The small molecule below binds the protein below.
Small molecule (SMILES): CC(C)CCC[C@@H](C)[C@H]1CC[C@H]2[C@@H]3CC=C4C[C@@H](OC(=O)CCC(=O)O)CC[C@]4(C)[C@H]3CC[C@]12C

Binding-site contacts:
Ligand atom CAI contacts residue PRO159 of chain 1.A at 4.0 Å (hydrophobic).
Ligand atom CAS contacts residue ILE325 of chain 1.A at 4.3 Å (hydrophobic).
Ligand atom CAP contacts residue VAL158 of chain 1.A at 3.8 Å (hydrophobic).
Ligand atom CBB contacts residue PHE329 of chain 1.A at 4.4 Å (hydrophobic).
Ligand atom CAE contacts residue PHE162 of chain 1.A at 3.4 Å (hydrophobic).
Ligand atom CAE contacts residue ILE325 of chain 1.A at 3.9 Å (hydrophobic).
Ligand atom CAC contacts residue PHE329 of chain 1.A at 3.4 Å (hydrophobic).
Ligand atom CAK contacts residue VAL158 of chain 1.A at 4.3 Å (hydrophobic).
Ligand atom CAE contacts residue LEU465 of chain 1.A at 3.9 Å (hydrophobic).
Ligand atom CAJ contacts residue PHE329 of chain 1.A at 3.8 Å (hydrophobic).
Ligand atom CAK contacts residue PRO159 of chain 1.A at 4.1 Å (hydrophobic).
Ligand atom CAD contacts residue PHE162 of chain 1.A at 4.1 Å (hydrophobic).
Ligand atom CBD contacts residue PHE162 of chain 1.A at 3.9 Å (hydrophobic).
Ligand atom CAB contacts residue LEU338 of chain 1.A at 4.0 Å (hydrophobic).
Ligand atom CAN contacts residue ILE472 of chain 1.A at 3.8 Å (hydrophobic).
Ligand atom CAK contacts residue PHE162 of chain 1.A at 4.4 Å (hydrophobic).
Ligand atom CAD contacts residue ILE325 of chain 1.A at 3.8 Å (hydrophobic).
Ligand atom CAB contacts residue SER469 of chain 1.A at 3.5 Å.
Ligand atom CAQ contacts residue VAL158 of chain 1.A at 3.7 Å (hydrophobic).
Ligand atom CAQ contacts residue PHE162 of chain 1.A at 4.5 Å (hydrophobic).

Sequence of chain 1.A:
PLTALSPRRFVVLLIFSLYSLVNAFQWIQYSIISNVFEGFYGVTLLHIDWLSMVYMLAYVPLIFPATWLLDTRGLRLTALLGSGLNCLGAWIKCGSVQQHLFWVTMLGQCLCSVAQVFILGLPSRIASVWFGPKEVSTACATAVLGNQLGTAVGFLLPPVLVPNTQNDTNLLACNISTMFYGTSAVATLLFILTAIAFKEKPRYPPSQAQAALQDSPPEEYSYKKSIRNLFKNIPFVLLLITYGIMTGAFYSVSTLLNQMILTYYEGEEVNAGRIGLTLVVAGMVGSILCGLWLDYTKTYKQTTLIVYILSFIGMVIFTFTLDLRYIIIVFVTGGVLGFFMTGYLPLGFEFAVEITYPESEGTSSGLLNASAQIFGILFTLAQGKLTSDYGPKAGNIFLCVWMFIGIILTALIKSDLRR